The protein below binds the small molecule below.
Small molecule (SMILES): CC(=O)N[C@@H]1[C@@H](O)[C@H](O)[C@@H](CO)O[C@H]1O

Binding-site contacts:
Ligand atom C1 contacts residue ASN154 of chain 33.E at 1.4 Å.
Ligand atom O6 contacts residue SER157 of chain 33.E at 4.2 Å.
Ligand atom O7 contacts residue ASN154 of chain 33.E at 3.5 Å (h-bond).
Ligand atom C7 contacts residue ASN154 of chain 33.E at 3.3 Å.
Ligand atom C2 contacts residue ASN154 of chain 33.E at 2.5 Å.
Ligand atom O5 contacts residue SER157 of chain 33.E at 4.0 Å.
Ligand atom C3 contacts residue ASN154 of chain 33.E at 3.8 Å.
Ligand atom C1 contacts residue SER157 of chain 33.E at 4.3 Å.
Ligand atom C8 contacts residue ASN154 of chain 33.E at 3.7 Å.
Ligand atom N2 contacts residue ASN154 of chain 33.E at 2.8 Å (h-bond).
Ligand atom C4 contacts residue ASN154 of chain 33.E at 4.2 Å.
Ligand atom O5 contacts residue ASN154 of chain 33.E at 2.4 Å (h-bond).
Ligand atom C1 contacts residue SER156 of chain 33.E at 4.0 Å.
Ligand atom C5 contacts residue ASN154 of chain 33.E at 3.6 Å.

Sequence of chain 33.E:
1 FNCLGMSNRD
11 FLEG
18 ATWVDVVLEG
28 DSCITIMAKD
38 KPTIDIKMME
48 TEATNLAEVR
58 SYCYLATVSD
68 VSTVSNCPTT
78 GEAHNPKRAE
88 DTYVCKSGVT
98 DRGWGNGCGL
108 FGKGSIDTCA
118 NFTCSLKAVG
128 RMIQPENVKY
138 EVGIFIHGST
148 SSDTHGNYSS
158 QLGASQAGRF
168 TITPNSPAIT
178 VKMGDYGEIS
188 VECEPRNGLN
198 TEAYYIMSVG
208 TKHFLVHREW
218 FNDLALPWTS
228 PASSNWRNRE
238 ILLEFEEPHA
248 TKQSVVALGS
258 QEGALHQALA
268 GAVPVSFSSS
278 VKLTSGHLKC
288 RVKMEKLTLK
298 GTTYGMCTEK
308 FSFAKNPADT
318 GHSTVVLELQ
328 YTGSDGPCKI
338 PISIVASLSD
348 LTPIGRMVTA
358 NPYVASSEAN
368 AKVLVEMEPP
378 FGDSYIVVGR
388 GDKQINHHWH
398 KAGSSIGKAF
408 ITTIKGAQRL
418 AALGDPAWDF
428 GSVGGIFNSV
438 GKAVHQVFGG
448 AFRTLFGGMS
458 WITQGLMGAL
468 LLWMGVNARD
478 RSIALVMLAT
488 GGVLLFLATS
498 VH